Sequence of chain 1.A:
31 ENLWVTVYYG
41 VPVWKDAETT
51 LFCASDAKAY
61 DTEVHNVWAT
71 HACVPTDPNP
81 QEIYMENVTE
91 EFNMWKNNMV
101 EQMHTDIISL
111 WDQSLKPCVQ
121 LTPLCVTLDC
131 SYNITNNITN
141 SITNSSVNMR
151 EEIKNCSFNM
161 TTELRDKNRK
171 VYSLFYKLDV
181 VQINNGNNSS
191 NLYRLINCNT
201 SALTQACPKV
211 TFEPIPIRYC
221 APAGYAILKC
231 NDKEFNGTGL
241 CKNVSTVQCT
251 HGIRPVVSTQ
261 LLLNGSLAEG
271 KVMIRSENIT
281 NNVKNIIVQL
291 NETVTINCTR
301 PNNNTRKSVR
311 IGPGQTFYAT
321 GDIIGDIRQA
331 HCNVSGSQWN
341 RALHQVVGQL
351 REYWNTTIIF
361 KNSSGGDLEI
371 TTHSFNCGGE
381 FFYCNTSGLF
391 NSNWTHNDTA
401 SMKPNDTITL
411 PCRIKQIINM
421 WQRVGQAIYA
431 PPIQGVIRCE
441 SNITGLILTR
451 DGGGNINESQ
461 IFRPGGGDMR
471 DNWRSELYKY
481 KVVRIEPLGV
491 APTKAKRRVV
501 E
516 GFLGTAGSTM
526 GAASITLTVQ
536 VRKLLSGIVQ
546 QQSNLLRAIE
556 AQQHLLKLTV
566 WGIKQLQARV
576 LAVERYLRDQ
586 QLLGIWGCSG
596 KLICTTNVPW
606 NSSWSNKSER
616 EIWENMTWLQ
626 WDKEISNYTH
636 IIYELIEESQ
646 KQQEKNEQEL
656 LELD

Binding-site contacts:
Ligand atom C7 contacts residue ASN264 of chain 1.A at 3.8 Å.
Ligand atom C7 contacts residue NAG1 of chain 1.I at 4.2 Å.
Ligand atom C7 contacts residue ARG254 of chain 1.A at 3.3 Å.
Ligand atom C6 contacts residue THR293 of chain 1.A at 3.2 Å.
Ligand atom O6 contacts residue THR293 of chain 1.A at 2.2 Å (h-bond).
Ligand atom C8 contacts residue ARG254 of chain 1.A at 3.4 Å.
Ligand atom C1 contacts residue THR293 of chain 1.A at 3.6 Å.
Ligand atom C1 contacts residue ASN442 of chain 1.A at 1.4 Å.
Ligand atom C8 contacts residue ASN264 of chain 1.A at 4.3 Å.
Ligand atom O7 contacts residue ASN264 of chain 1.A at 2.8 Å (h-bond).
Ligand atom O5 contacts residue ASN442 of chain 1.A at 2.4 Å (h-bond).
Ligand atom C4 contacts residue ASN442 of chain 1.A at 4.2 Å.
Ligand atom N2 contacts residue ASN442 of chain 1.A at 2.8 Å (h-bond).
Ligand atom C5 contacts residue THR293 of chain 1.A at 3.4 Å.
Ligand atom O7 contacts residue NAG1 of chain 1.I at 3.0 Å (h-bond).
Ligand atom O7 contacts residue ARG254 of chain 1.A at 2.5 Å (salt-bridge).
Ligand atom C8 contacts residue ASN442 of chain 1.A at 4.4 Å.
Ligand atom C7 contacts residue ASN442 of chain 1.A at 3.8 Å.
Ligand atom C5 contacts residue ASN442 of chain 1.A at 3.7 Å.
Ligand atom C2 contacts residue ASN442 of chain 1.A at 2.4 Å.
Ligand atom O5 contacts residue THR293 of chain 1.A at 2.7 Å (h-bond).
Ligand atom C3 contacts residue ASN442 of chain 1.A at 3.8 Å.

The small molecule below binds the protein below.
Small molecule (SMILES): CC(=O)N[C@@H]1[C@@H](O)[C@H](O)[C@@H](CO)O[C@H]1O